Binding-site contacts:
Ligand atom C6 contacts residue MET140 of chain 1.B at 4.3 Å (hydrophobic).
Ligand atom C8 contacts residue ASN165 of chain 1.B at 4.3 Å.
Ligand atom C1 contacts residue THR143 of chain 1.B at 4.2 Å.
Ligand atom C1 contacts residue MET140 of chain 1.B at 3.5 Å (hydrophobic).
Ligand atom O7 contacts residue MET140 of chain 1.B at 3.3 Å.
Ligand atom O5 contacts residue MET140 of chain 1.B at 3.2 Å.
Ligand atom C3 contacts residue ASN165 of chain 1.B at 3.2 Å.
Ligand atom C1 contacts residue ASN165 of chain 1.B at 1.4 Å.
Ligand atom C7 contacts residue MET140 of chain 1.B at 4.4 Å (hydrophobic).
Ligand atom N2 contacts residue ASN165 of chain 1.B at 2.8 Å (h-bond).
Ligand atom C2 contacts residue ASN165 of chain 1.B at 2.5 Å.
Ligand atom C4 contacts residue ASN165 of chain 1.B at 3.8 Å.
Ligand atom C7 contacts residue ASN165 of chain 1.B at 3.3 Å.
Ligand atom C5 contacts residue THR143 of chain 1.B at 3.9 Å.
Ligand atom C2 contacts residue MET140 of chain 1.B at 4.0 Å (hydrophobic).
Ligand atom C6 contacts residue THR143 of chain 1.B at 3.5 Å.
Ligand atom O6 contacts residue ASN144 of chain 1.B at 2.6 Å (h-bond).
Ligand atom C5 contacts residue ASN165 of chain 1.B at 3.1 Å.
Ligand atom O7 contacts residue ASN165 of chain 1.B at 3.6 Å.
Ligand atom C5 contacts residue MET140 of chain 1.B at 4.4 Å (hydrophobic).
Ligand atom O5 contacts residue THR143 of chain 1.B at 3.2 Å (h-bond).
Ligand atom C6 contacts residue ASN165 of chain 1.B at 4.4 Å.
Ligand atom C6 contacts residue ASN144 of chain 1.B at 3.1 Å.
Ligand atom O5 contacts residue ASN165 of chain 1.B at 2.4 Å (h-bond).

This small molecule binds to this protein.
Small molecule (SMILES): CC(=O)N[C@H]1[C@H](O[C@H]2[C@H](O)[C@@H](NC(C)=O)CO[C@@H]2CO)O[C@H](CO)[C@@H](O)[C@@H]1O

Sequence of chain 1.B:
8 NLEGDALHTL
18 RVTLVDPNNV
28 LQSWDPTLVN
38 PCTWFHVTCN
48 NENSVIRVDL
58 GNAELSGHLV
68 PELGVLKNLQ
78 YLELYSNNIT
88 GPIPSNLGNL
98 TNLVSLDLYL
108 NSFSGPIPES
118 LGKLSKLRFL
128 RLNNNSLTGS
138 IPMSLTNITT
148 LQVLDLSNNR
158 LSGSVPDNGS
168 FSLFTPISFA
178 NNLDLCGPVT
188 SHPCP